Binding-site contacts:
Ligand atom C10 contacts residue ASN272 of chain 19.C at 3.9 Å.
Ligand atom O8 contacts residue GLN278 of chain 19.C at 3.4 Å (h-bond).
Ligand atom C1 contacts residue LYS68 of chain 19.C at 3.6 Å.
Ligand atom O9 contacts residue LEU67 of chain 19.C at 3.4 Å.
Ligand atom C9 contacts residue GLN278 of chain 19.C at 3.1 Å.
Ligand atom O9 contacts residue GLN278 of chain 19.C at 3.9 Å.
Ligand atom C5 contacts residue ASN272 of chain 19.C at 4.1 Å.
Ligand atom C11 contacts residue SER274 of chain 19.C at 4.1 Å.
Ligand atom C11 contacts residue PHE270 of chain 19.C at 3.8 Å (hydrophobic).
Ligand atom C11 contacts residue PHE65 of chain 19.C at 3.4 Å (hydrophobic).
Ligand atom C1 contacts residue ASN272 of chain 19.C at 4.1 Å.
Ligand atom C9 contacts residue LYS68 of chain 19.C at 3.8 Å.
Ligand atom C11 contacts residue ASN272 of chain 19.C at 3.6 Å.
Ligand atom O9 contacts residue LYS68 of chain 19.C at 2.9 Å (salt-bridge).
Ligand atom C10 contacts residue GLN278 of chain 19.C at 4.0 Å.
Ligand atom C11 contacts residue HIS138 of chain 19.B at 3.1 Å.
Ligand atom C6 contacts residue LYS68 of chain 19.C at 4.2 Å.
Ligand atom O1B contacts residue THR276 of chain 19.C at 3.5 Å (h-bond).
Ligand atom C10 contacts residue PHE75 of chain 19.D at 4.1 Å (hydrophobic).
Ligand atom O10 contacts residue PHE75 of chain 19.D at 3.8 Å.
Ligand atom O8 contacts residue ASN272 of chain 19.C at 3.4 Å (h-bond).
Ligand atom O1A contacts residue LYS68 of chain 19.C at 2.8 Å.
Ligand atom O1B contacts residue LYS68 of chain 19.C at 3.9 Å.
Ligand atom C1 contacts residue SER274 of chain 19.C at 4.1 Å.
Ligand atom O8 contacts residue LYS68 of chain 19.C at 3.4 Å.
Ligand atom C11 contacts residue PHE75 of chain 19.D at 3.3 Å (hydrophobic).
Ligand atom O1A contacts residue THR276 of chain 19.C at 2.3 Å (h-bond).
Ligand atom C6 contacts residue ASN272 of chain 19.C at 3.7 Å.
Ligand atom O1A contacts residue ASN272 of chain 19.C at 3.6 Å (h-bond).
Ligand atom O8 contacts residue THR276 of chain 19.C at 3.6 Å.
Ligand atom O1B contacts residue SER274 of chain 19.C at 2.9 Å (h-bond).
Ligand atom C8 contacts residue GLN278 of chain 19.C at 3.6 Å.
Ligand atom C9 contacts residue LEU67 of chain 19.C at 4.1 Å (hydrophobic).
Ligand atom O7 contacts residue LEU62 of chain 19.C at 4.0 Å.
Ligand atom N5 contacts residue GLN278 of chain 19.C at 3.7 Å.
Ligand atom N5 contacts residue ASN272 of chain 19.C at 3.2 Å (h-bond).
Ligand atom C7 contacts residue GLN278 of chain 19.C at 3.8 Å.
Ligand atom C1 contacts residue THR276 of chain 19.C at 3.2 Å.
Ligand atom C11 contacts residue THR276 of chain 19.C at 3.3 Å.
Ligand atom C11 contacts residue GLN278 of chain 19.C at 3.5 Å.

Sequence of chain 19.B:
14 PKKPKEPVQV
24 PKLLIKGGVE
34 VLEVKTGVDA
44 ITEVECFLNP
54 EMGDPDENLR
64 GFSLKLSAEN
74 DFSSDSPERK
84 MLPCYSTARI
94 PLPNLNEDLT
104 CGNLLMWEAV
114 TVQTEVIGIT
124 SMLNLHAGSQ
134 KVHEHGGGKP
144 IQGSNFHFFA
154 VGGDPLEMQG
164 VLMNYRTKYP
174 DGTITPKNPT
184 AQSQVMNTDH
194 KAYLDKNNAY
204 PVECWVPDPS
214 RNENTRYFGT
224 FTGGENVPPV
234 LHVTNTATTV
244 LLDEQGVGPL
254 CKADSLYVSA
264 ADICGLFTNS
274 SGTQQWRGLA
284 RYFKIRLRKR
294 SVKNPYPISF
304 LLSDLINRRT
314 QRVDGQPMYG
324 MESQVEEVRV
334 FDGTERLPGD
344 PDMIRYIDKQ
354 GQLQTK

This protein binds this small molecule.
Small molecule (SMILES): CC(=O)N[C@H]1[C@H]([C@H](O)[C@H](O)CO)O[C@@](O[C@H](CO)[C@@H](O)[C@@H]2O[C@@H](C(=O)O)C[C@H](O)[C@H]2NC(C)=O)(C(=O)O)C[C@@H]1O

Sequence of chain 19.C:
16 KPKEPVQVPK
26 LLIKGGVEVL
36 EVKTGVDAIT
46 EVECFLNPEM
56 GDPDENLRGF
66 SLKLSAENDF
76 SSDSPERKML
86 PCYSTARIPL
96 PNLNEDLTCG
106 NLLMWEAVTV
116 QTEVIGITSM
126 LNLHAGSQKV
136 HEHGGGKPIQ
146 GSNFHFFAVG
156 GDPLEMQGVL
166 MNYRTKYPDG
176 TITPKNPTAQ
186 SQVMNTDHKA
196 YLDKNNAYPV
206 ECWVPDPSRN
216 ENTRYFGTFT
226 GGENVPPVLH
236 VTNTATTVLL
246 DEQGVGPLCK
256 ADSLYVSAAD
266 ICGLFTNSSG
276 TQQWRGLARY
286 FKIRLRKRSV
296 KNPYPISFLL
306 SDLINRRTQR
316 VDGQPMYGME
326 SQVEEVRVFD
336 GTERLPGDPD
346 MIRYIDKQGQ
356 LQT

Sequence of chain 19.D:
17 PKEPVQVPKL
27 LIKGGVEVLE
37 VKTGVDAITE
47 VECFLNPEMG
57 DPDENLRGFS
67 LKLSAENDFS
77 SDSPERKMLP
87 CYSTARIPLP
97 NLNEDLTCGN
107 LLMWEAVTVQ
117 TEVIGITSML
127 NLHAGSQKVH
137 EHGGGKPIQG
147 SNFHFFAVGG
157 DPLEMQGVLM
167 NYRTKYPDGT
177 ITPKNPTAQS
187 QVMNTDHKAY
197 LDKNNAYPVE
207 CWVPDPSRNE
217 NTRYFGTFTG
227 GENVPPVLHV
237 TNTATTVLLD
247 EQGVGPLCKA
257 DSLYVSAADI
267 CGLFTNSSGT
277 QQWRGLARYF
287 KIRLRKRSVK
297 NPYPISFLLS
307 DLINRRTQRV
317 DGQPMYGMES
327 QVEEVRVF